The protein below binds the small molecule below.
Small molecule (SMILES): Cc1cc(CCCOc2c(C)cc(-c3noc(C(F)(F)F)n3)cc2C)on1

Sequence of chain 20.A:
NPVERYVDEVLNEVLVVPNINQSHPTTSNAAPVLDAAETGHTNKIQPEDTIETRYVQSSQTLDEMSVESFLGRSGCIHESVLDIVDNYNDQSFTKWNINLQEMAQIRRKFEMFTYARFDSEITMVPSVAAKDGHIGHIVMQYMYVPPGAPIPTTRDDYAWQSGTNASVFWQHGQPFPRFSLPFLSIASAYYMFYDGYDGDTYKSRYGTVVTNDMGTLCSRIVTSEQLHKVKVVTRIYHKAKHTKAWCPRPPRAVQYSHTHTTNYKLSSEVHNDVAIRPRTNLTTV

Binding-site contacts:
Ligand atom C2A contacts residue PHE179 of chain 20.A at 3.6 Å (hydrophobic).
Ligand atom F3 contacts residue VAL168 of chain 20.A at 3.0 Å.
Ligand atom N1A contacts residue LEU217 of chain 20.A at 3.3 Å.
Ligand atom O1B contacts residue ILE98 of chain 20.A at 3.3 Å.
Ligand atom C4 contacts residue TYR190 of chain 20.A at 3.6 Å (hydrophobic).
Ligand atom C5B contacts residue LEU181 of chain 20.A at 3.5 Å (hydrophobic).
Ligand atom F2 contacts residue MET143 of chain 20.A at 3.3 Å.
Ligand atom F3 contacts residue TYR142 of chain 20.A at 3.8 Å.
Ligand atom CM2 contacts residue ILE77 of chain 20.A at 3.1 Å (hydrophobic).
Ligand atom CM6 contacts residue LEU181 of chain 20.A at 3.5 Å (hydrophobic).
Ligand atom O1A contacts residue LEU217 of chain 20.A at 3.0 Å.
Ligand atom O1 contacts residue MET214 of chain 20.A at 3.5 Å (h-bond).
Ligand atom CM4 contacts residue TYR144 of chain 20.A at 3.9 Å (hydrophobic).
Ligand atom N1A contacts residue PHE179 of chain 20.A at 3.6 Å.
Ligand atom F3 contacts residue PHE179 of chain 20.A at 3.0 Å.
Ligand atom F1 contacts residue TYR144 of chain 20.A at 3.3 Å.
Ligand atom C3A contacts residue LEU217 of chain 20.A at 3.6 Å (hydrophobic).
Ligand atom CM2 contacts residue ILE122 of chain 20.A at 3.8 Å (hydrophobic).
Ligand atom C1B contacts residue ILE98 of chain 20.A at 3.4 Å (hydrophobic).
Ligand atom F1 contacts residue PHE179 of chain 20.A at 3.8 Å.
Ligand atom F2 contacts residue ALA166 of chain 20.A at 3.5 Å.
Ligand atom CM4 contacts residue PHE179 of chain 20.A at 3.5 Å (hydrophobic).
Ligand atom F1 contacts residue ALA166 of chain 20.A at 3.6 Å.
Ligand atom C4 contacts residue LEU100 of chain 20.A at 3.7 Å (hydrophobic).
Ligand atom N3A contacts residue PHE179 of chain 20.A at 3.4 Å.
Ligand atom N2 contacts residue MET214 of chain 20.A at 3.8 Å.
Ligand atom C5B contacts residue ILE98 of chain 20.A at 3.5 Å (hydrophobic).
Ligand atom O1A contacts residue MET124 of chain 20.A at 3.2 Å.
Ligand atom F2 contacts residue TYR144 of chain 20.A at 3.0 Å.
Ligand atom C3A contacts residue PHE179 of chain 20.A at 3.1 Å (hydrophobic).
Ligand atom C4B contacts residue ILE98 of chain 20.A at 3.8 Å (hydrophobic).
Ligand atom F2 contacts residue TYR142 of chain 20.A at 2.8 Å.
Ligand atom C6B contacts residue ILE98 of chain 20.A at 3.7 Å (hydrophobic).
Ligand atom CM3 contacts residue ASN212 of chain 20.A at 3.4 Å.
Ligand atom N1A contacts residue MET124 of chain 20.A at 3.5 Å.
Ligand atom CM6 contacts residue LEU184 of chain 20.A at 3.4 Å (hydrophobic).
Ligand atom N3A contacts residue TYR144 of chain 20.A at 3.5 Å.
Ligand atom O1A contacts residue PHE179 of chain 20.A at 3.3 Å.
Ligand atom C2B contacts residue ILE98 of chain 20.A at 3.7 Å (hydrophobic).
Ligand atom C6B contacts residue LEU181 of chain 20.A at 3.3 Å (hydrophobic).